Binding-site contacts:
Ligand atom C33 contacts residue ASN99 of chain 1.A at 3.8 Å.
Ligand atom O61 contacts residue CYS95 of chain 1.A at 3.9 Å.
Ligand atom C21 contacts residue LEU51 of chain 1.A at 3.9 Å (hydrophobic).
Ligand atom C29 contacts residue LEU53 of chain 1.A at 3.7 Å (hydrophobic).
Ligand atom C20 contacts residue LEU51 of chain 1.A at 3.9 Å (hydrophobic).
Ligand atom O42 contacts residue ILE105 of chain 1.A at 4.0 Å.
Ligand atom C20 contacts residue PRO41 of chain 1.A at 4.1 Å (hydrophobic).
Ligand atom C11 contacts residue TRP40 of chain 1.A at 3.6 Å (hydrophobic).
Ligand atom O61 contacts residue ASN99 of chain 1.A at 3.0 Å (h-bond).
Ligand atom C57 contacts residue PHE42 of chain 1.A at 3.8 Å (hydrophobic).
Ligand atom C45 contacts residue ASP104 of chain 1.A at 4.1 Å.
Ligand atom C45 contacts residue ILE105 of chain 1.A at 3.7 Å (hydrophobic).
Ligand atom C10 contacts residue TRP40 of chain 1.A at 3.6 Å (hydrophobic).
Ligand atom C23 contacts residue LEU51 of chain 1.A at 4.0 Å (hydrophobic).
Ligand atom C13 contacts residue TRP40 of chain 1.A at 3.8 Å (hydrophobic).
Ligand atom C57 contacts residue VAL46 of chain 1.A at 4.2 Å (hydrophobic).
Ligand atom C23 contacts residue VAL46 of chain 1.A at 4.1 Å (hydrophobic).
Ligand atom C49 contacts residue TRP40 of chain 1.A at 3.2 Å (hydrophobic).
Ligand atom C56 contacts residue ILE105 of chain 1.A at 3.7 Å (hydrophobic).
Ligand atom C29 contacts residue TYR98 of chain 1.A at 3.9 Å (hydrophobic).
Ligand atom C29 contacts residue TYR56 of chain 1.A at 3.9 Å (hydrophobic).
Ligand atom C56 contacts residue ASN99 of chain 1.A at 4.0 Å.
Ligand atom C54 contacts residue LEU51 of chain 1.A at 4.0 Å (hydrophobic).
Ligand atom C45 contacts residue MET108 of chain 1.A at 3.4 Å (hydrophobic).
Ligand atom C36 contacts residue ILE105 of chain 1.A at 4.2 Å (hydrophobic).
Ligand atom C23 contacts residue PRO41 of chain 1.A at 3.9 Å (hydrophobic).
Ligand atom C57 contacts residue ILE105 of chain 1.A at 3.8 Å (hydrophobic).
Ligand atom N26 contacts residue ILE105 of chain 1.A at 4.0 Å.
Ligand atom C18 contacts residue TRP40 of chain 1.A at 3.7 Å (hydrophobic).
Ligand atom C21 contacts residue PRO41 of chain 1.A at 3.7 Å (hydrophobic).
Ligand atom C29 contacts residue VAL46 of chain 1.A at 4.2 Å (hydrophobic).
Ligand atom C27 contacts residue ASN99 of chain 1.A at 3.7 Å.
Ligand atom C13 contacts residue PRO41 of chain 1.A at 4.0 Å (hydrophobic).
Ligand atom C53 contacts residue LEU51 of chain 1.A at 4.1 Å (hydrophobic).
Ligand atom C16 contacts residue TRP40 of chain 1.A at 3.9 Å (hydrophobic).
Ligand atom C16 contacts residue LEU51 of chain 1.A at 3.6 Å (hydrophobic).
Ligand atom C25 contacts residue LEU51 of chain 1.A at 4.1 Å (hydrophobic).
Ligand atom C15 contacts residue LEU51 of chain 1.A at 4.1 Å (hydrophobic).
Ligand atom O61 contacts residue ILE105 of chain 1.A at 4.0 Å.
Ligand atom C15 contacts residue TRP40 of chain 1.A at 4.0 Å (hydrophobic).

Sequence of chain 1.A:
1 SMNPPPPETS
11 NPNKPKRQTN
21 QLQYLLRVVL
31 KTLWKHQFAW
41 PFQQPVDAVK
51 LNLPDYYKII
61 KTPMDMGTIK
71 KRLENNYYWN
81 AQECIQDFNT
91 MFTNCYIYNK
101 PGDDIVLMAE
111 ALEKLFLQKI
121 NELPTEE

The small molecule below binds the protein below.
Small molecule (SMILES): CNCc1ccc(-c2ccc3c(c2)[C@H](NC(=O)OC(C)C)C[C@H](C)N3C(C)=O)cc1